Binding-site contacts:
Ligand atom C3 contacts residue ASN524 of chain 1.A at 3.7 Å.
Ligand atom C8 contacts residue ASP523 of chain 1.A at 4.0 Å.
Ligand atom C5 contacts residue SER500 of chain 1.A at 4.2 Å.
Ligand atom C8 contacts residue ASN524 of chain 1.A at 3.4 Å.
Ligand atom O7 contacts residue ASN524 of chain 1.A at 4.2 Å.
Ligand atom C6 contacts residue SER500 of chain 1.A at 3.8 Å.
Ligand atom O5 contacts residue ASN524 of chain 1.A at 2.4 Å (h-bond).
Ligand atom O7 contacts residue ALA525 of chain 1.A at 4.4 Å.
Ligand atom O5 contacts residue SER500 of chain 1.A at 3.5 Å.
Ligand atom C7 contacts residue ASN524 of chain 1.A at 3.2 Å.
Ligand atom C2 contacts residue ASN524 of chain 1.A at 2.3 Å.
Ligand atom C5 contacts residue ASN524 of chain 1.A at 3.7 Å.
Ligand atom C1 contacts residue SER500 of chain 1.A at 4.3 Å.
Ligand atom C1 contacts residue ASN524 of chain 1.A at 1.4 Å.
Ligand atom C4 contacts residue ASN524 of chain 1.A at 4.2 Å.
Ligand atom O6 contacts residue SER500 of chain 1.A at 3.9 Å.
Ligand atom N2 contacts residue ASN524 of chain 1.A at 2.7 Å (h-bond).

This small molecule binds to this protein.
Small molecule (SMILES): CC(=O)N[C@@H]1[C@@H](O)[C@H](O)[C@@H](CO)O[C@H]1O

Sequence of chain 1.A:
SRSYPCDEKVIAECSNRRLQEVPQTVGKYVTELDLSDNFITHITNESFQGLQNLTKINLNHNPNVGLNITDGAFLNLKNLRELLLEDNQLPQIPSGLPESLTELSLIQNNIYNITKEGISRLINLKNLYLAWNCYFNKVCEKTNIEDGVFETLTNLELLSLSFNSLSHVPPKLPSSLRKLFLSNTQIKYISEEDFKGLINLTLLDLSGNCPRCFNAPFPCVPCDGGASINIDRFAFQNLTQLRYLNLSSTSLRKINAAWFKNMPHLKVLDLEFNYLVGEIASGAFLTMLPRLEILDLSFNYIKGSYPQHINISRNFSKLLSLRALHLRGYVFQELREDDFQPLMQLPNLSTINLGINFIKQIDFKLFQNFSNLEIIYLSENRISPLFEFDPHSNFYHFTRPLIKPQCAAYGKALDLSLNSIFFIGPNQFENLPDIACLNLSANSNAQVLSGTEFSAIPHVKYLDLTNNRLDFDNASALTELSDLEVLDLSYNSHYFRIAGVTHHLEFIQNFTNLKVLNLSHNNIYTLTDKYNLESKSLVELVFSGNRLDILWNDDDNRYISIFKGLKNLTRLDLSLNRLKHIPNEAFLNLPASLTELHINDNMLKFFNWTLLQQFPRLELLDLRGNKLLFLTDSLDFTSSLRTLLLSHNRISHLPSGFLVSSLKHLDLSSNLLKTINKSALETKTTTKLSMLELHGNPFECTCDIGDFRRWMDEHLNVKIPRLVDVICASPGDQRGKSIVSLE